Sequence of chain 1.A:
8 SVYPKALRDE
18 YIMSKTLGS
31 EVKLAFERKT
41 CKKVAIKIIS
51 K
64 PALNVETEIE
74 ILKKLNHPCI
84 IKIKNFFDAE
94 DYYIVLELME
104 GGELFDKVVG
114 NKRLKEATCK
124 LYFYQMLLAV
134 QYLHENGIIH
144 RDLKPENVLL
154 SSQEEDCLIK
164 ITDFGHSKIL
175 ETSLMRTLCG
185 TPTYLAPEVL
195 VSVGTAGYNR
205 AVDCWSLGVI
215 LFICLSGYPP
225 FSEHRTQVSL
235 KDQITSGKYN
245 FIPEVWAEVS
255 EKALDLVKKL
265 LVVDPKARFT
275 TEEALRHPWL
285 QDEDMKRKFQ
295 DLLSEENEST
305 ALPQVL

The small molecule below binds the protein below.
Small molecule (SMILES): NC(=O)c1ccc(-c2cc(-c3scc4c3OCCO4)cnc2N)cc1

Binding-site contacts:
Ligand atom C10 contacts residue MET102 of chain 1.A at 3.8 Å (hydrophobic).
Ligand atom N23 contacts residue LEU152 of chain 1.A at 3.9 Å.
Ligand atom N21 contacts residue LEU101 of chain 1.A at 3.6 Å.
Ligand atom C25 contacts residue THR165 of chain 1.A at 3.2 Å.
Ligand atom N01 contacts residue ASP166 of chain 1.A at 3.2 Å (salt-bridge).
Ligand atom C08 contacts residue LEU152 of chain 1.A at 3.6 Å (hydrophobic).
Ligand atom O03 contacts residue ASP166 of chain 1.A at 3.6 Å (salt-bridge).
Ligand atom C02 contacts residue LYS47 of chain 1.A at 3.6 Å.
Ligand atom C20 contacts residue LEU101 of chain 1.A at 3.5 Å (hydrophobic).
Ligand atom O18 contacts residue LEU24 of chain 1.A at 4.0 Å.
Ligand atom C24 contacts residue LEU152 of chain 1.A at 3.7 Å (hydrophobic).
Ligand atom C20 contacts residue MET102 of chain 1.A at 3.0 Å (hydrophobic).
Ligand atom O18 contacts residue MET102 of chain 1.A at 3.2 Å (h-bond).
Ligand atom N21 contacts residue MET102 of chain 1.A at 2.9 Å (h-bond).
Ligand atom C13 contacts residue LEU24 of chain 1.A at 3.6 Å (hydrophobic).
Ligand atom C22 contacts residue ALA45 of chain 1.A at 3.6 Å (hydrophobic).
Ligand atom C02 contacts residue ASP166 of chain 1.A at 4.0 Å.
Ligand atom C24 contacts residue LEU99 of chain 1.A at 3.8 Å (hydrophobic).
Ligand atom C22 contacts residue GLU100 of chain 1.A at 3.9 Å.
Ligand atom C17 contacts residue GLU103 of chain 1.A at 3.1 Å.
Ligand atom N21 contacts residue ALA45 of chain 1.A at 3.6 Å.
Ligand atom N21 contacts residue GLU100 of chain 1.A at 3.9 Å.
Ligand atom C06 contacts residue LEU152 of chain 1.A at 3.8 Å (hydrophobic).
Ligand atom O03 contacts residue THR165 of chain 1.A at 3.2 Å (h-bond).
Ligand atom N23 contacts residue ALA45 of chain 1.A at 3.5 Å.
Ligand atom C17 contacts residue MET102 of chain 1.A at 3.8 Å (hydrophobic).
Ligand atom C11 contacts residue LEU24 of chain 1.A at 3.9 Å (hydrophobic).
Ligand atom C02 contacts residue THR165 of chain 1.A at 3.5 Å.
Ligand atom C22 contacts residue MET102 of chain 1.A at 3.9 Å (hydrophobic).
Ligand atom N23 contacts residue ILE84 of chain 1.A at 3.8 Å.
Ligand atom C20 contacts residue LEU24 of chain 1.A at 3.9 Å (hydrophobic).
Ligand atom C05 contacts residue VAL32 of chain 1.A at 4.0 Å (hydrophobic).
Ligand atom N23 contacts residue GLU100 of chain 1.A at 2.9 Å (salt-bridge).
Ligand atom C24 contacts residue THR165 of chain 1.A at 4.0 Å.
Ligand atom C25 contacts residue LEU99 of chain 1.A at 3.5 Å (hydrophobic).
Ligand atom C04 contacts residue THR165 of chain 1.A at 3.5 Å.
Ligand atom C22 contacts residue LEU152 of chain 1.A at 3.8 Å (hydrophobic).
Ligand atom O03 contacts residue LYS47 of chain 1.A at 3.0 Å (salt-bridge).
Ligand atom C19 contacts residue MET102 of chain 1.A at 3.8 Å (hydrophobic).
Ligand atom C07 contacts residue LEU152 of chain 1.A at 3.4 Å (hydrophobic).